Sequence of chain 2.A:
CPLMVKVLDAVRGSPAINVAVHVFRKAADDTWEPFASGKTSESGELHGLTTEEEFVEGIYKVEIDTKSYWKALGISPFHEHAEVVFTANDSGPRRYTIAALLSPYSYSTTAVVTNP

Sequence of chain 1.A:
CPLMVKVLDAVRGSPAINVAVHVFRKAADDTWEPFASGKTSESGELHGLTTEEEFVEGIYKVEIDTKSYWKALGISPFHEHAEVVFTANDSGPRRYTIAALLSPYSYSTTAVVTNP

Binding-site contacts:
Ligand atom C9 contacts residue U1F1 of chain 2.C at 1.1 Å.
Ligand atom C16 contacts residue SER117 of chain 1.A at 3.6 Å.
Ligand atom O2 contacts residue LYS15 of chain 1.A at 3.1 Å (salt-bridge).
Ligand atom C7 contacts residue U1F1 of chain 2.C at 1.3 Å.
Ligand atom N1 contacts residue LEU17 of chain 2.A at 3.1 Å.
Ligand atom O2 contacts residue U1F1 of chain 2.C at 0.9 Å (h-bond).
Ligand atom C13 contacts residue U1F1 of chain 2.C at 1.2 Å.
Ligand atom O3 contacts residue ALA108 of chain 1.A at 3.2 Å.
Ligand atom N1 contacts residue U1F1 of chain 2.C at 2.2 Å (h-bond).
Ligand atom C11 contacts residue U1F1 of chain 2.C at 0.7 Å.
Ligand atom O1 contacts residue LEU17 of chain 1.A at 2.9 Å.
Ligand atom C14 contacts residue LYS15 of chain 1.A at 3.0 Å.
Ligand atom C5 contacts residue U1F1 of chain 2.C at 1.1 Å.
Ligand atom O4 contacts residue THR106 of chain 1.A at 3.5 Å.
Ligand atom C10 contacts residue U1F1 of chain 2.C at 0.8 Å.
Ligand atom C2 contacts residue U1F1 of chain 2.C at 0.3 Å.
Ligand atom C4 contacts residue U1F1 of chain 2.C at 0.6 Å.
Ligand atom C15 contacts residue U1F1 of chain 2.C at 1.3 Å.
Ligand atom C3 contacts residue U1F1 of chain 2.C at 1.3 Å.
Ligand atom O3 contacts residue LEU17 of chain 2.A at 2.8 Å.
Ligand atom C1 contacts residue LEU17 of chain 1.A at 3.4 Å (hydrophobic).
Ligand atom O1 contacts residue THR119 of chain 2.A at 3.6 Å.
Ligand atom O1 contacts residue ALA108 of chain 2.A at 3.1 Å.
Ligand atom O4 contacts residue U1F1 of chain 2.C at 2.9 Å.
Ligand atom C12 contacts residue U1F1 of chain 2.C at 0.8 Å.
Ligand atom C14 contacts residue U1F1 of chain 2.C at 0.8 Å.
Ligand atom O5 contacts residue LYS15 of chain 2.A at 2.7 Å (salt-bridge).
Ligand atom C1 contacts residue U1F1 of chain 2.C at 1.1 Å.
Ligand atom C7 contacts residue LYS15 of chain 2.A at 3.5 Å.
Ligand atom O2 contacts residue LYS15 of chain 2.A at 3.0 Å (salt-bridge).
Ligand atom O3 contacts residue THR119 of chain 1.A at 3.1 Å.
Ligand atom C8 contacts residue U1F1 of chain 2.C at 1.1 Å.
Ligand atom O1 contacts residue U1F1 of chain 2.C at 1.3 Å.
Ligand atom C6 contacts residue U1F1 of chain 2.C at 1.4 Å.
Ligand atom C5 contacts residue LEU17 of chain 2.A at 3.3 Å (hydrophobic).
Ligand atom O3 contacts residue U1F1 of chain 2.C at 1.8 Å (h-bond).
Ligand atom O5 contacts residue U1F1 of chain 2.C at 0.8 Å.
Ligand atom C15 contacts residue SER117 of chain 2.A at 3.5 Å.
Ligand atom C6 contacts residue LEU17 of chain 2.A at 3.3 Å (hydrophobic).
Ligand atom C16 contacts residue U1F1 of chain 2.C at 1.3 Å.

This protein binds this small molecule.
Small molecule (SMILES): COc1cc(C(=O)c2cc(C)cc(C)c2)cc([N+](=O)O)c1O